Sequence of chain 28.C:
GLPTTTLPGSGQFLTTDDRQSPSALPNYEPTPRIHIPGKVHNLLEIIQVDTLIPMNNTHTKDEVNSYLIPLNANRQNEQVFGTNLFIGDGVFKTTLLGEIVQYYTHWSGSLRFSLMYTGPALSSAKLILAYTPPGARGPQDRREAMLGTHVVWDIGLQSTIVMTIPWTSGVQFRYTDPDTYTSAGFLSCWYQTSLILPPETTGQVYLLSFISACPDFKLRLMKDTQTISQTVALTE

Binding-site contacts:
Ligand atom C2C contacts residue TYR128 of chain 28.A at 3.2 Å (hydrophobic).
Ligand atom C1C contacts residue TYR197 of chain 28.A at 3.5 Å (hydrophobic).
Ligand atom F3 contacts residue MET151 of chain 28.A at 3.7 Å.
Ligand atom O1A contacts residue ALA24 of chain 28.C at 3.3 Å.
Ligand atom F3 contacts residue SER175 of chain 28.A at 2.8 Å.
Ligand atom C2A contacts residue PHE186 of chain 28.A at 3.5 Å (hydrophobic).
Ligand atom CM4 contacts residue ALA150 of chain 28.A at 3.6 Å (hydrophobic).
Ligand atom CM2 contacts residue ILE104 of chain 28.A at 3.6 Å (hydrophobic).
Ligand atom N1A contacts residue ALA24 of chain 28.C at 3.2 Å.
Ligand atom C1C contacts residue TYR128 of chain 28.A at 3.5 Å (hydrophobic).
Ligand atom F1 contacts residue MET224 of chain 28.A at 3.6 Å.
Ligand atom CM4 contacts residue VAL176 of chain 28.A at 3.8 Å (hydrophobic).
Ligand atom C5B contacts residue TYR152 of chain 28.A at 3.5 Å (hydrophobic).
Ligand atom O1A contacts residue PRO174 of chain 28.A at 3.5 Å.
Ligand atom F1 contacts residue PHE186 of chain 28.A at 3.8 Å.
Ligand atom CM6 contacts residue VAL188 of chain 28.A at 3.8 Å (hydrophobic).
Ligand atom C4 contacts residue TYR197 of chain 28.A at 3.4 Å (hydrophobic).
Ligand atom F3 contacts residue ALA150 of chain 28.A at 2.7 Å.
Ligand atom C6B contacts residue TYR152 of chain 28.A at 3.6 Å (hydrophobic).
Ligand atom CM2 contacts residue MET224 of chain 28.A at 3.5 Å (hydrophobic).
Ligand atom F3 contacts residue VAL176 of chain 28.A at 3.6 Å.
Ligand atom C3A contacts residue PHE186 of chain 28.A at 3.7 Å (hydrophobic).
Ligand atom C2A contacts residue TYR152 of chain 28.A at 3.7 Å (hydrophobic).
Ligand atom F3 contacts residue TYR152 of chain 28.A at 3.6 Å.
Ligand atom C2C contacts residue ILE104 of chain 28.A at 3.8 Å (hydrophobic).
Ligand atom O1 contacts residue MET221 of chain 28.A at 3.7 Å.
Ligand atom F3 contacts residue PRO174 of chain 28.A at 2.9 Å.
Ligand atom F2 contacts residue VAL176 of chain 28.A at 2.7 Å.
Ligand atom C3C contacts residue TYR128 of chain 28.A at 3.3 Å (hydrophobic).
Ligand atom CM6 contacts residue TYR152 of chain 28.A at 3.4 Å (hydrophobic).
Ligand atom C2B contacts residue ILE104 of chain 28.A at 3.8 Å (hydrophobic).
Ligand atom N1A contacts residue PRO174 of chain 28.A at 3.5 Å.
Ligand atom N3A contacts residue PHE186 of chain 28.A at 3.4 Å.
Ligand atom C3 contacts residue LEU106 of chain 28.A at 3.8 Å (hydrophobic).
Ligand atom N3A contacts residue TYR152 of chain 28.A at 3.8 Å.
Ligand atom F1 contacts residue ALA150 of chain 28.A at 3.8 Å.
Ligand atom CM3 contacts residue ASN219 of chain 28.A at 3.8 Å.
Ligand atom CM6 contacts residue LEU25 of chain 28.C at 3.8 Å (hydrophobic).
Ligand atom CM2 contacts residue TYR128 of chain 28.A at 3.4 Å (hydrophobic).
Ligand atom C3B contacts residue MET224 of chain 28.A at 3.6 Å (hydrophobic).

Sequence of chain 28.A:
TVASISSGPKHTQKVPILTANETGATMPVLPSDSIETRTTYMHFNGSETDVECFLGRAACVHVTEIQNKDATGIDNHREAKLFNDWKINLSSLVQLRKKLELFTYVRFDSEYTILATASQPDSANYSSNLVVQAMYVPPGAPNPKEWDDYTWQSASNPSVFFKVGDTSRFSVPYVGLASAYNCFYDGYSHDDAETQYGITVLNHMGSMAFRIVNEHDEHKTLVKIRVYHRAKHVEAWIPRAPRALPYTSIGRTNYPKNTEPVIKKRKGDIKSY

Sequence of chain 29.C:
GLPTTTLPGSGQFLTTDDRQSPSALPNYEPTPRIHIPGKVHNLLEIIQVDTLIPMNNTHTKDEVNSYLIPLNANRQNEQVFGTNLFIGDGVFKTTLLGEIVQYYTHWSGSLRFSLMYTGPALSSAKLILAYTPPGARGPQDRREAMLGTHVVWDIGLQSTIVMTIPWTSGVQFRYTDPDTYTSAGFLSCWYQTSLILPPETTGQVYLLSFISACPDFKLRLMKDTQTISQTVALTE

A protein and the small-molecule ligand that binds it are described below.
Small molecule (SMILES): Cc1cc(CCCOc2c(C)cc(-c3noc(C(F)(F)F)n3)cc2C)on1